Sequence of chain 1.A:
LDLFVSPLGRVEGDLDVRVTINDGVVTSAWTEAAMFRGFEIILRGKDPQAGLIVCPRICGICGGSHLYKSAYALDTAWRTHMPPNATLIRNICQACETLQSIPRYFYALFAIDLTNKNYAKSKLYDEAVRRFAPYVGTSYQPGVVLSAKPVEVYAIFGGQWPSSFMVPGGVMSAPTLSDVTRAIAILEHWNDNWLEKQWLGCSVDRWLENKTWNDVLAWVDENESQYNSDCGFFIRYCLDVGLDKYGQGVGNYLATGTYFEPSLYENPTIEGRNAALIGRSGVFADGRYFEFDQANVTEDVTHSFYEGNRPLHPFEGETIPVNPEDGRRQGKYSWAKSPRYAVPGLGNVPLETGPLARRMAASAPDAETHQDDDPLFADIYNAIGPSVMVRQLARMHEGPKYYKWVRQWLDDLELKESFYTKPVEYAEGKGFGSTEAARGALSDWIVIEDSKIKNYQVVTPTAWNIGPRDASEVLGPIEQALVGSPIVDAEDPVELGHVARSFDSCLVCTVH

The small molecule below binds the protein below.
Small molecule (SMILES): N#C[Fe](=C=O)C#N

Binding-site contacts:
Ligand atom C1 contacts residue THR465 of chain 1.A at 3.7 Å.
Ligand atom N2 contacts residue CYS64 of chain 1.A at 3.4 Å.
Ligand atom C3 contacts residue PRO464 of chain 1.A at 3.4 Å (hydrophobic).
Ligand atom FE contacts residue CYS509 of chain 1.A at 4.2 Å.
Ligand atom FE contacts residue CYS512 of chain 1.A at 2.4 Å.
Ligand atom C1 contacts residue CYS512 of chain 1.A at 3.1 Å (hydrophobic).
Ligand atom C1 contacts residue 3NI1 of chain 1.U at 3.7 Å.
Ligand atom C3 contacts residue CYS512 of chain 1.A at 3.1 Å (hydrophobic).
Ligand atom C2 contacts residue ALA440 of chain 1.A at 3.4 Å (hydrophobic).
Ligand atom FE contacts residue 3NI1 of chain 1.U at 2.7 Å.
Ligand atom N1 contacts residue THR465 of chain 1.A at 2.7 Å (h-bond).
Ligand atom O3 contacts residue HIS68 of chain 1.A at 3.6 Å.
Ligand atom C3 contacts residue HIS68 of chain 1.A at 3.4 Å.
Ligand atom O3 contacts residue CYS64 of chain 1.A at 4.0 Å.
Ligand atom FE contacts residue HIS68 of chain 1.A at 4.2 Å.
Ligand atom N1 contacts residue THR463 of chain 1.A at 4.2 Å.
Ligand atom FE contacts residue CYS64 of chain 1.A at 2.3 Å.
Ligand atom N1 contacts residue CYS512 of chain 1.A at 3.4 Å.
Ligand atom C1 contacts residue CYS64 of chain 1.A at 4.2 Å (hydrophobic).
Ligand atom C2 contacts residue PRO464 of chain 1.A at 4.0 Å (hydrophobic).
Ligand atom N2 contacts residue ARG442 of chain 1.A at 2.8 Å (salt-bridge).
Ligand atom C3 contacts residue CYS64 of chain 1.A at 3.2 Å (hydrophobic).
Ligand atom O3 contacts residue CYS512 of chain 1.A at 4.1 Å.
Ligand atom C1 contacts residue CYS509 of chain 1.A at 3.7 Å (hydrophobic).
Ligand atom C2 contacts residue CYS64 of chain 1.A at 3.1 Å (hydrophobic).
Ligand atom N2 contacts residue ALA440 of chain 1.A at 3.0 Å.
Ligand atom O3 contacts residue LEU445 of chain 1.A at 3.0 Å.
Ligand atom C2 contacts residue ARG442 of chain 1.A at 3.2 Å.
Ligand atom C1 contacts residue PRO464 of chain 1.A at 3.4 Å (hydrophobic).
Ligand atom N1 contacts residue ARG442 of chain 1.A at 3.9 Å.
Ligand atom O3 contacts residue PRO464 of chain 1.A at 3.1 Å.
Ligand atom N1 contacts residue CYS509 of chain 1.A at 3.8 Å.
Ligand atom C2 contacts residue 3NI1 of chain 1.U at 3.8 Å.
Ligand atom C3 contacts residue LEU445 of chain 1.A at 3.9 Å (hydrophobic).
Ligand atom O3 contacts residue ALA440 of chain 1.A at 3.4 Å.
Ligand atom FE contacts residue ARG442 of chain 1.A at 4.0 Å.
Ligand atom N1 contacts residue PRO464 of chain 1.A at 3.2 Å.
Ligand atom C1 contacts residue ARG442 of chain 1.A at 3.6 Å.
Ligand atom C3 contacts residue ALA440 of chain 1.A at 3.7 Å (hydrophobic).
Ligand atom N2 contacts residue ALA441 of chain 1.A at 3.2 Å (h-bond).